Binding-site contacts:
Ligand atom O contacts residue LEU121 of chain 1.B at 3.8 Å.
Ligand atom CB contacts residue LEU121 of chain 1.B at 3.8 Å (hydrophobic).
Ligand atom CA contacts residue GLN62 of chain 1.B at 3.2 Å.
Ligand atom CG2 contacts residue GLN110 of chain 1.B at 3.1 Å.
Ligand atom CB contacts residue TRP120 of chain 1.B at 3.9 Å (hydrophobic).
Ligand atom O contacts residue ARG54 of chain 1.B at 2.7 Å (salt-bridge).
Ligand atom CG1 contacts residue ALA102 of chain 1.B at 3.4 Å (hydrophobic).
Ligand atom N contacts residue ARG54 of chain 1.B at 3.7 Å.
Ligand atom CG1 contacts residue ASN101 of chain 1.B at 4.1 Å.
Ligand atom N contacts residue ASN101 of chain 1.B at 3.0 Å (h-bond).
Ligand atom O contacts residue GLN62 of chain 1.B at 3.9 Å.
Ligand atom C contacts residue GLN62 of chain 1.B at 4.1 Å.
Ligand atom CG2 contacts residue GLY71 of chain 1.B at 3.0 Å.
Ligand atom C contacts residue ARG54 of chain 1.B at 3.7 Å.
Ligand atom O contacts residue TRP120 of chain 1.B at 3.2 Å (h-bond).
Ligand atom CA contacts residue ASN101 of chain 1.B at 3.7 Å.
Ligand atom C contacts residue GLN62 of chain 1.B at 4.0 Å.
Ligand atom O contacts residue TRP120 of chain 1.B at 3.2 Å.
Ligand atom CD contacts residue ARG54 of chain 1.B at 4.0 Å.
Ligand atom CB contacts residue HIS125 of chain 1.B at 3.3 Å.
Ligand atom CB contacts residue ASN101 of chain 1.B at 4.1 Å.
Ligand atom C contacts residue ASN101 of chain 1.B at 4.1 Å.
Ligand atom CE1 contacts residue GLY71 of chain 1.B at 3.0 Å.
Ligand atom CA contacts residue HIS125 of chain 1.B at 3.8 Å.
Ligand atom N contacts residue GLN62 of chain 1.B at 3.8 Å.
Ligand atom C contacts residue ARG54 of chain 1.B at 3.8 Å.
Ligand atom O contacts residue ALA102 of chain 1.B at 2.9 Å.
Ligand atom C contacts residue ASN101 of chain 1.B at 3.8 Å.
Ligand atom CD contacts residue ALA100 of chain 1.B at 4.0 Å (hydrophobic).
Ligand atom O contacts residue PHE59 of chain 1.B at 3.6 Å.
Ligand atom O contacts residue PHE59 of chain 1.B at 3.6 Å.
Ligand atom CE1 contacts residue THR72 of chain 1.B at 4.0 Å.
Ligand atom C contacts residue ALA102 of chain 1.B at 3.8 Å (hydrophobic).
Ligand atom CA contacts residue ARG54 of chain 1.B at 3.9 Å.
Ligand atom CA contacts residue ASN101 of chain 1.B at 4.0 Å.
Ligand atom ND1 contacts residue GLY71 of chain 1.B at 3.1 Å (h-bond).
Ligand atom CD contacts residue GLN62 of chain 1.B at 3.5 Å.
Ligand atom CG2 contacts residue ARG54 of chain 1.B at 3.8 Å.
Ligand atom CG contacts residue PHE112 of chain 1.B at 3.9 Å (hydrophobic).
Ligand atom C contacts residue TRP120 of chain 1.B at 3.6 Å (hydrophobic).

Sequence of chain 1.B:
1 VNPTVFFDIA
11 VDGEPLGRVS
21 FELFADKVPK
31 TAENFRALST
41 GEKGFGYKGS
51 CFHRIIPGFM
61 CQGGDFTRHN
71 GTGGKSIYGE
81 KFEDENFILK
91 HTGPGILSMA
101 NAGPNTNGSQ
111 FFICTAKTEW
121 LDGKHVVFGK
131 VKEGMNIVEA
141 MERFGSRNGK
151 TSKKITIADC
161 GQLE

A small-molecule ligand and the protein it binds are described below.
Small molecule (SMILES): CC[C@H](C)[C@H](NC(=O)[C@@H]1CCCN1C(=O)CNC(=O)[C@@H](NC(=O)[C@@H](N)Cc1cnc[nH]1)C(C)C)C(=O)N[C@@H](C)C(=O)O